The protein below binds the small molecule below.
Small molecule (SMILES): CC12CC[C@@H]3[C@](C)(CCC[N@+]3([O-])CC(=O)Nc3ccc(NC(=O)CCCC(=O)O)cc3)[C@@H]1O2

Sequence of chain 2.B:
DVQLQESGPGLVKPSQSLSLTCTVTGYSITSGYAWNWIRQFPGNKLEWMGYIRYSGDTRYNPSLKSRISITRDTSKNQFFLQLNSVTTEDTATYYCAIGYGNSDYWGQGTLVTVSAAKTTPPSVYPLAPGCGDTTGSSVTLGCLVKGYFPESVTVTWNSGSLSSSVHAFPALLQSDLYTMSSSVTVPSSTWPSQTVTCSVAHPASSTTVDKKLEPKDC

Binding-site contacts:
Ligand atom C11 contacts residue TYR37 of chain 2.A at 3.5 Å (hydrophobic).
Ligand atom C7 contacts residue ASN36 of chain 2.B at 3.9 Å.
Ligand atom N2 contacts residue GLY99 of chain 2.B at 3.1 Å (h-bond).
Ligand atom C16 contacts residue TYR100 of chain 2.B at 3.8 Å (hydrophobic).
Ligand atom C16 contacts residue GLY99 of chain 2.B at 4.0 Å.
Ligand atom C12 contacts residue TYR37 of chain 2.A at 3.6 Å (hydrophobic).
Ligand atom C16 contacts residue TYR33 of chain 2.B at 3.5 Å (hydrophobic).
Ligand atom C7 contacts residue GLY99 of chain 2.B at 3.8 Å.
Ligand atom C2 contacts residue TYR97 of chain 2.A at 3.5 Å (hydrophobic).
Ligand atom C17 contacts residue TYR33 of chain 2.B at 3.6 Å (hydrophobic).
Ligand atom C6 contacts residue ILE98 of chain 2.B at 3.8 Å (hydrophobic).
Ligand atom C12 contacts residue TRP92 of chain 2.A at 4.0 Å (hydrophobic).
Ligand atom C14 contacts residue GLY99 of chain 2.B at 3.6 Å.
Ligand atom O1 contacts residue ILE38 of chain 2.B at 3.6 Å.
Ligand atom C14 contacts residue TRP92 of chain 2.A at 3.8 Å (hydrophobic).
Ligand atom N1 contacts residue ASN36 of chain 2.B at 3.7 Å.
Ligand atom O3 contacts residue TRP92 of chain 2.A at 3.2 Å.
Ligand atom O2 contacts residue ALA34 of chain 2.B at 3.3 Å.
Ligand atom C1 contacts residue LEU90 of chain 2.A at 4.0 Å (hydrophobic).
Ligand atom C15 contacts residue GLY99 of chain 2.B at 4.0 Å.
Ligand atom C21 contacts residue TYR33 of chain 2.B at 3.6 Å (hydrophobic).
Ligand atom C13 contacts residue TRP92 of chain 2.A at 4.0 Å (hydrophobic).
Ligand atom O4 contacts residue GLY32 of chain 2.B at 3.4 Å.
Ligand atom C11 contacts residue TRP106 of chain 2.B at 3.2 Å (hydrophobic).
Ligand atom C9 contacts residue TYR37 of chain 2.A at 3.6 Å (hydrophobic).
Ligand atom C5 contacts residue ASN36 of chain 2.B at 3.4 Å.
Ligand atom C6 contacts residue GLY99 of chain 2.B at 3.3 Å.
Ligand atom O2 contacts residue ASN36 of chain 2.B at 2.9 Å (h-bond).
Ligand atom C6 contacts residue ASN36 of chain 2.B at 3.7 Å.
Ligand atom C11 contacts residue ILE38 of chain 2.B at 3.5 Å (hydrophobic).
Ligand atom C2 contacts residue TRP92 of chain 2.A at 3.6 Å (hydrophobic).
Ligand atom C12 contacts residue LEU90 of chain 2.A at 3.9 Å (hydrophobic).
Ligand atom C8 contacts residue TYR37 of chain 2.A at 3.7 Å (hydrophobic).
Ligand atom C22 contacts residue TYR54 of chain 2.B at 3.9 Å (hydrophobic).
Ligand atom C7 contacts residue ILE98 of chain 2.B at 3.5 Å (hydrophobic).
Ligand atom C13 contacts residue GLY99 of chain 2.B at 3.2 Å.
Ligand atom C3 contacts residue TYR97 of chain 2.A at 3.8 Å (hydrophobic).
Ligand atom C9 contacts residue LEU90 of chain 2.A at 3.8 Å (hydrophobic).
Ligand atom C1 contacts residue TYR97 of chain 2.A at 3.9 Å (hydrophobic).
Ligand atom O4 contacts residue TYR33 of chain 2.B at 2.8 Å (h-bond).

Sequence of chain 2.A:
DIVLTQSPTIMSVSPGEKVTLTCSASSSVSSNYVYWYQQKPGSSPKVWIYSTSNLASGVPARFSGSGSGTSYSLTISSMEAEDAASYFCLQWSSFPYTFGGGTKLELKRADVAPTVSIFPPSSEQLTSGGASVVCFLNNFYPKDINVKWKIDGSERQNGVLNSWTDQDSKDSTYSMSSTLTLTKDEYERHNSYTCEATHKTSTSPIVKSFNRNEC